The small molecule below binds the protein below.
Small molecule (SMILES): CC(=O)N[C@@H]1[C@@H](O)[C@H](O)[C@@H](CO)O[C@H]1O

Sequence of chain 1.B:
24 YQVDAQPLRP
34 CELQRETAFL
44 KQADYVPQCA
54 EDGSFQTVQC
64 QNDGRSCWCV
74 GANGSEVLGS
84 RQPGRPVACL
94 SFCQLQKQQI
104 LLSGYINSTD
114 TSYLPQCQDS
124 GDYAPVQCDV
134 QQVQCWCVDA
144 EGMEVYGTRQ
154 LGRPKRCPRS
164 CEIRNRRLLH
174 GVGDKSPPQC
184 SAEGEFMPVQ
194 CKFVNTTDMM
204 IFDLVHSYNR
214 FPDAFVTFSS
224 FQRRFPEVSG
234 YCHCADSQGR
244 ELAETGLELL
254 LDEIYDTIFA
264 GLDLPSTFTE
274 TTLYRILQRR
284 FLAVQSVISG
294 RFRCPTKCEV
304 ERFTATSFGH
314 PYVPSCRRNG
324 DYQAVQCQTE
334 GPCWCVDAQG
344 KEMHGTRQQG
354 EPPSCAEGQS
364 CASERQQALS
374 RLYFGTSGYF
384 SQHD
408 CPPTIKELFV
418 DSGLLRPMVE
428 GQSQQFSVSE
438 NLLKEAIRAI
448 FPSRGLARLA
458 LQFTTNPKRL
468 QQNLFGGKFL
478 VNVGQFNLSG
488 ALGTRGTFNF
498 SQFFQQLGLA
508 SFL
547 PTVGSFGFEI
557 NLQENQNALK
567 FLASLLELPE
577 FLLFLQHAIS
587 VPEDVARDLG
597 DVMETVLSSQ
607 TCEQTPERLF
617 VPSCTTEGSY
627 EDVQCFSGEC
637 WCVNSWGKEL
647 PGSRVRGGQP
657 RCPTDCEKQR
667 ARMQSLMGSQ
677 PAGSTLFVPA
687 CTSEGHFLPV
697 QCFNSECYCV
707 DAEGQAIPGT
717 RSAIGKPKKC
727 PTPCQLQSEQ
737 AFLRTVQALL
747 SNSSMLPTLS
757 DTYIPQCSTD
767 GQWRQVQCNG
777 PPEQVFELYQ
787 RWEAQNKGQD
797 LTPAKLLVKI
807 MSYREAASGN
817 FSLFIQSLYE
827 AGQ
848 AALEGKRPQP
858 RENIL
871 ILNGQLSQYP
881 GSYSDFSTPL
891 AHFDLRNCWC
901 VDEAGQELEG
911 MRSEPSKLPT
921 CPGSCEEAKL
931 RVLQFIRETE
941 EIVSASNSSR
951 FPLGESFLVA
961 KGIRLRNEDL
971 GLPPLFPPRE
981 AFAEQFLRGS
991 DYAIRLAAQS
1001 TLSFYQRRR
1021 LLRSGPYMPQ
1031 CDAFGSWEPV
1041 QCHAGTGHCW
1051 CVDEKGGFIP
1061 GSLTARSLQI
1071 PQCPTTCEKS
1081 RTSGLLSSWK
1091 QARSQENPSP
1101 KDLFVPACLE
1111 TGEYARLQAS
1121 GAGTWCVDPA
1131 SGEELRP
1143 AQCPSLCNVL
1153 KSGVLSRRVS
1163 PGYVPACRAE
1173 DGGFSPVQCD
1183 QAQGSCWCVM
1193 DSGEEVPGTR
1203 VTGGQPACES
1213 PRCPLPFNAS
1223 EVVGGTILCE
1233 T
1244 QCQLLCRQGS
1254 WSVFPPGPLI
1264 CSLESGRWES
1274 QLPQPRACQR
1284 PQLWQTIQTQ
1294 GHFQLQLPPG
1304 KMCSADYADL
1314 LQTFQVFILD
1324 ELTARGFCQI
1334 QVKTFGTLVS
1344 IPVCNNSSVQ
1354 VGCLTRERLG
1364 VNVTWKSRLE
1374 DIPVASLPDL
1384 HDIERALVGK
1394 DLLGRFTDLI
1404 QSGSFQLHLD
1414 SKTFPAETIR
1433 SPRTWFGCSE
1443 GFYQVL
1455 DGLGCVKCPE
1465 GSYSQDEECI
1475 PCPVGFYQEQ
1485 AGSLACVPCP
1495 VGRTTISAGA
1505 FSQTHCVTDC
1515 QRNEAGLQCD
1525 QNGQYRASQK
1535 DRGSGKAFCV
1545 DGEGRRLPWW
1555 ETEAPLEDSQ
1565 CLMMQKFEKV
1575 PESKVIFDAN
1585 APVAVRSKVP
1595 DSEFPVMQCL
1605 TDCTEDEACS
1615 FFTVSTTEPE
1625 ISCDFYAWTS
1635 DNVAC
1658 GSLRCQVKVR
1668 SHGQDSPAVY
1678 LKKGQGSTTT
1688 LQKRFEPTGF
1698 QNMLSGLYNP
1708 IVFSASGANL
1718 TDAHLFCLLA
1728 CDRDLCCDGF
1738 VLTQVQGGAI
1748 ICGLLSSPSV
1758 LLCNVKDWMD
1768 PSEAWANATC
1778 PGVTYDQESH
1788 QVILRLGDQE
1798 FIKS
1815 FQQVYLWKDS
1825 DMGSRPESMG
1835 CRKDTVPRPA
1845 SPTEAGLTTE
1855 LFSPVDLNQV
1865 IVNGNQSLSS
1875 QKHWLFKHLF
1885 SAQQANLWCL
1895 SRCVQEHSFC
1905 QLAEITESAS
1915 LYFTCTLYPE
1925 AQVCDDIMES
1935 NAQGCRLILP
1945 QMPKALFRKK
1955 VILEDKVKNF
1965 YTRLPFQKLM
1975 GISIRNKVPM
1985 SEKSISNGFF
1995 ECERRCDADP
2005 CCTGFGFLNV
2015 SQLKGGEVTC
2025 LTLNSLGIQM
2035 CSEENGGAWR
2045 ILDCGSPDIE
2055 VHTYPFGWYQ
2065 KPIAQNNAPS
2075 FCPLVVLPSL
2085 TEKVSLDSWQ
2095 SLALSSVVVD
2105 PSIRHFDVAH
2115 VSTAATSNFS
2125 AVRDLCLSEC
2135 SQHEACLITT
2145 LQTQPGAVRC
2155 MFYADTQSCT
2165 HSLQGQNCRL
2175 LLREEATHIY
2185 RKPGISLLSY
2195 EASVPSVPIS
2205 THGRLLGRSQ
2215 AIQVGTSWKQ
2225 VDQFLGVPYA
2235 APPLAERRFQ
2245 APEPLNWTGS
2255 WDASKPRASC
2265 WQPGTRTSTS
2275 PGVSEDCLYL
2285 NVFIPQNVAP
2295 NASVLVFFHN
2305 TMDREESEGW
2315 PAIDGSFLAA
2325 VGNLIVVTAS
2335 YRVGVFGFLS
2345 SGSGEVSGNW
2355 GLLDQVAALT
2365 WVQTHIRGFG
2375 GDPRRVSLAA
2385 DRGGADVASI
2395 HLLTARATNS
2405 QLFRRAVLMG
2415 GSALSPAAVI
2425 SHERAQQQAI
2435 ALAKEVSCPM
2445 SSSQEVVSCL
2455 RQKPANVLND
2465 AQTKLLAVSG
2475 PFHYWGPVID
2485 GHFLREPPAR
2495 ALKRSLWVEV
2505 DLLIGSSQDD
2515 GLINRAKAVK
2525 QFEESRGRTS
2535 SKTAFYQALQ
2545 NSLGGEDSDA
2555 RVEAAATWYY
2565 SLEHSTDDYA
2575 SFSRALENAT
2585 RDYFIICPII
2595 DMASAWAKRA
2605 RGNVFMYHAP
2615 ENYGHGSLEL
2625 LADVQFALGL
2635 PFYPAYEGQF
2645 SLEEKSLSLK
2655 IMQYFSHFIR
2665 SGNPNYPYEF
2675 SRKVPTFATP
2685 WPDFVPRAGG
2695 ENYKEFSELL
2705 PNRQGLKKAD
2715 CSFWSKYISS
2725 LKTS

Sequence of chain 1.A:
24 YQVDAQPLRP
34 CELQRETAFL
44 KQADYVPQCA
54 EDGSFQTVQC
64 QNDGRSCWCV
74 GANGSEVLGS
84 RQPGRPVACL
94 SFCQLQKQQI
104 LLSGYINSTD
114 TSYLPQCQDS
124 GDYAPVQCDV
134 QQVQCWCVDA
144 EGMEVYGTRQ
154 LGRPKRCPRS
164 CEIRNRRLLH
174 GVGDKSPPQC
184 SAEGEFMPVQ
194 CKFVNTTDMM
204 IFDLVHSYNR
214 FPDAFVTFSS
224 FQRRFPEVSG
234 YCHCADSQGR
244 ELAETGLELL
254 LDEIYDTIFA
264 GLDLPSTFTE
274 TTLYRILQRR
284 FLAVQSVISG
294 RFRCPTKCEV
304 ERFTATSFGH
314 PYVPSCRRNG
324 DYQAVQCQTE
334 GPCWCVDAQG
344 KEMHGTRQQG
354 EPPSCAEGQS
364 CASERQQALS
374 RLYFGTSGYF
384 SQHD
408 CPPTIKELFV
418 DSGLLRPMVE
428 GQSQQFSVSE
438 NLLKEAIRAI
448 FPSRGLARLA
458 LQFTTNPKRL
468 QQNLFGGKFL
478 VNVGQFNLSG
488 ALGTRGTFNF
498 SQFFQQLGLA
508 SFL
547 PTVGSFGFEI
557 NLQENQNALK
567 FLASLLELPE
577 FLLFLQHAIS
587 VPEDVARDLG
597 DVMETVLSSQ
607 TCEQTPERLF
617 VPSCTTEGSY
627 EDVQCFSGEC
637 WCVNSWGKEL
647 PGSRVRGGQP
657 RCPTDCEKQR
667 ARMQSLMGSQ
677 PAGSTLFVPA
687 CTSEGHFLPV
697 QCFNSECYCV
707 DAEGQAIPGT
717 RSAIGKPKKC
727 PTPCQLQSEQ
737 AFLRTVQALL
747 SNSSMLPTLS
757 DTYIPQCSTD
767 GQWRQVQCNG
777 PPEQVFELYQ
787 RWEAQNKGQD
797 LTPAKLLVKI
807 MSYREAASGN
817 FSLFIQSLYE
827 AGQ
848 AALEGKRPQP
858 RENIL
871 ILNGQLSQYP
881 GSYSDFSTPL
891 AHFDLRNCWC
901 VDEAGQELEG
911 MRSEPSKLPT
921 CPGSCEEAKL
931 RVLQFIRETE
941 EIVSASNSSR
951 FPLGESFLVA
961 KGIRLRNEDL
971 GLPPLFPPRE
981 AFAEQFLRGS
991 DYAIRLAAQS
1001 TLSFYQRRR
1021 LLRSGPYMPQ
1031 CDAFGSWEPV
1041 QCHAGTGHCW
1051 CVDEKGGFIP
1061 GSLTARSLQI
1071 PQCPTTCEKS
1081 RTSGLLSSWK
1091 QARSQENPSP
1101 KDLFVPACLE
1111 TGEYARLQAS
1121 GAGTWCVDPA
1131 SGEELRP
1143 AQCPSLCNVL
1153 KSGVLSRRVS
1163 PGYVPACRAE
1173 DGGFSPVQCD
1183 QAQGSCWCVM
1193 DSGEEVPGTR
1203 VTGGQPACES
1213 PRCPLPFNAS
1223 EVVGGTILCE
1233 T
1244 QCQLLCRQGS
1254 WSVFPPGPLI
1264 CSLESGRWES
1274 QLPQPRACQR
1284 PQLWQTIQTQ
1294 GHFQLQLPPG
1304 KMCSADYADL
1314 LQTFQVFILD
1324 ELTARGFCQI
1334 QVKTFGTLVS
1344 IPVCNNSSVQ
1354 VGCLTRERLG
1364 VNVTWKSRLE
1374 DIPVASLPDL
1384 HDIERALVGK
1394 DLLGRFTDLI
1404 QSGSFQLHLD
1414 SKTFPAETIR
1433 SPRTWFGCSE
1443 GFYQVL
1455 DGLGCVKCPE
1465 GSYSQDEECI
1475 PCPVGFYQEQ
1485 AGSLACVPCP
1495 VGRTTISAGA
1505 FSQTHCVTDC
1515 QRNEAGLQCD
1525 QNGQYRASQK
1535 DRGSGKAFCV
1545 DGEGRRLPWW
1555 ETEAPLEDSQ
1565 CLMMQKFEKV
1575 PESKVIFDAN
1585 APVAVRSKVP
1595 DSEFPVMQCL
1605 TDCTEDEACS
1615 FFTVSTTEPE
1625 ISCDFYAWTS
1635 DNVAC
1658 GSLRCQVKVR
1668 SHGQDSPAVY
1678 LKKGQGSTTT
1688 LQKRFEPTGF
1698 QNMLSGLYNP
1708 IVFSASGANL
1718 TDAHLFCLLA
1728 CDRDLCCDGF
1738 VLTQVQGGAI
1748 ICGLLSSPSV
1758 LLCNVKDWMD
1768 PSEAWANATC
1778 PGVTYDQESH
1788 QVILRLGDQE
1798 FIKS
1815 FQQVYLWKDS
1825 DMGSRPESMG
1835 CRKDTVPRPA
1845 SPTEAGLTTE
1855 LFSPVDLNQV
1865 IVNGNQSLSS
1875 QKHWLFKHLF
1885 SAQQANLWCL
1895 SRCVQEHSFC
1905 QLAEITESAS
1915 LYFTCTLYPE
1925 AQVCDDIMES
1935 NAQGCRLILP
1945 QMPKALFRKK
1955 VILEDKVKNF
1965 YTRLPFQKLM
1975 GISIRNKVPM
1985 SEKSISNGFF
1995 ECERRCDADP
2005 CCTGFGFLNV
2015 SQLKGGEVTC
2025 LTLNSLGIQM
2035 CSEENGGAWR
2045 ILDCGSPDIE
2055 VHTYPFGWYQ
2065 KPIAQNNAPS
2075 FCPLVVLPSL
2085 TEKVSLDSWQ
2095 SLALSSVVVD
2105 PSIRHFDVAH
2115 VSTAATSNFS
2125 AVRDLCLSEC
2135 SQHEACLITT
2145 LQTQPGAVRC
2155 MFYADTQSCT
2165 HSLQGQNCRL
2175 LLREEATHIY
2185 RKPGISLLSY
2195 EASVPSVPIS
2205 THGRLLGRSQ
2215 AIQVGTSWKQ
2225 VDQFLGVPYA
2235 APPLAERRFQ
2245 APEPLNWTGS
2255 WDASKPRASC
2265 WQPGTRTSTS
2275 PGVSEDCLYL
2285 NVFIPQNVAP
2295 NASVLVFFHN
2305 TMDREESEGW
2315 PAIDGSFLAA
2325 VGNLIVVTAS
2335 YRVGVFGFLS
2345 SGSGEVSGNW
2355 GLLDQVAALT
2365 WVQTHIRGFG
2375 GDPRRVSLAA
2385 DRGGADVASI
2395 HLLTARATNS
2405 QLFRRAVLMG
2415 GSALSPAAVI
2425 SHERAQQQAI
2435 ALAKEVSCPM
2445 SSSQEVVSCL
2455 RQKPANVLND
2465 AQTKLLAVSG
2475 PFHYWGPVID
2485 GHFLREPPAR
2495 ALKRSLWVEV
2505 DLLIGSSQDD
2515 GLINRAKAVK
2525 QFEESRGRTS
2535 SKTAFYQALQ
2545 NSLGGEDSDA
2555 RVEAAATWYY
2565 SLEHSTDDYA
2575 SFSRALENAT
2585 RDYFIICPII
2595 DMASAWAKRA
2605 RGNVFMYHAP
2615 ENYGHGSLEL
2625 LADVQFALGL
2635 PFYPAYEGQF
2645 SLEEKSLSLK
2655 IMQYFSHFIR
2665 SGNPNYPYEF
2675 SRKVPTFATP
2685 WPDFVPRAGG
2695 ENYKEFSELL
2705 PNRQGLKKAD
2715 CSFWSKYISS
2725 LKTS

Binding-site contacts:
Ligand atom C2 contacts residue ASN1349 of chain 1.B at 2.5 Å.
Ligand atom O7 contacts residue VAL133 of chain 1.A at 3.7 Å.
Ligand atom C3 contacts residue ASN1349 of chain 1.B at 3.8 Å.
Ligand atom C4 contacts residue ASN1349 of chain 1.B at 4.2 Å.
Ligand atom C5 contacts residue ASN1349 of chain 1.B at 3.7 Å.
Ligand atom C1 contacts residue ASN1349 of chain 1.B at 1.4 Å.
Ligand atom O5 contacts residue ASN1349 of chain 1.B at 2.4 Å (h-bond).
Ligand atom N2 contacts residue ASN1349 of chain 1.B at 2.9 Å (h-bond).
Ligand atom O6 contacts residue GLN135 of chain 1.A at 3.9 Å.
Ligand atom O7 contacts residue ASN1349 of chain 1.B at 4.4 Å.
Ligand atom C7 contacts residue ASN1349 of chain 1.B at 3.9 Å.